Sequence of chain 1.A:
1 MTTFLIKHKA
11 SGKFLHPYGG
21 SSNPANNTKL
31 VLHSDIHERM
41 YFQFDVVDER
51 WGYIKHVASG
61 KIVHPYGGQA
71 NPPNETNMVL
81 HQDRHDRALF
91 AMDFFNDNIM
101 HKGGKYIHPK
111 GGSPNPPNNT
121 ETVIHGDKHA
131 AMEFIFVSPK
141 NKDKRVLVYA

Binding-site contacts:
Ligand atom O6 contacts residue VAL79 of chain 1.A at 3.9 Å.
Ligand atom C3 contacts residue ASN27 of chain 1.A at 3.9 Å.
Ligand atom C5 contacts residue ASN27 of chain 1.A at 4.2 Å.
Ligand atom C6 contacts residue HIS64 of chain 1.A at 3.9 Å.
Ligand atom O3 contacts residue ASN27 of chain 1.A at 3.0 Å (h-bond).
Ligand atom O6 contacts residue GLY67 of chain 1.A at 2.8 Å (h-bond).
Ligand atom C5 contacts residue GLY67 of chain 1.A at 4.0 Å.
Ligand atom O3 contacts residue ASP83 of chain 1.A at 2.7 Å (salt-bridge).
Ligand atom O4 contacts residue GLY68 of chain 1.A at 3.3 Å.
Ligand atom C4 contacts residue HIS85 of chain 1.A at 3.9 Å.
Ligand atom O4 contacts residue HIS64 of chain 1.A at 2.8 Å (h-bond).
Ligand atom C4 contacts residue HIS81 of chain 1.A at 4.0 Å.
Ligand atom O6 contacts residue ASN27 of chain 1.A at 2.7 Å (h-bond).
Ligand atom O5 contacts residue GLY68 of chain 1.A at 3.1 Å (h-bond).
Ligand atom O6 contacts residue TYR66 of chain 1.A at 3.4 Å.
Ligand atom C3 contacts residue ASP83 of chain 1.A at 3.6 Å.
Ligand atom C6 contacts residue PRO65 of chain 1.A at 3.7 Å (hydrophobic).
Ligand atom O5 contacts residue GLY67 of chain 1.A at 2.9 Å.
Ligand atom O2 contacts residue ASN27 of chain 1.A at 3.1 Å (h-bond).
Ligand atom C1 contacts residue GLY67 of chain 1.A at 3.2 Å.
Ligand atom O3 contacts residue HIS85 of chain 1.A at 2.8 Å (h-bond).
Ligand atom C6 contacts residue ASN27 of chain 1.A at 3.5 Å.
Ligand atom C3 contacts residue HIS85 of chain 1.A at 3.8 Å.
Ligand atom C2 contacts residue GLY68 of chain 1.A at 4.1 Å.
Ligand atom C2 contacts residue ASN27 of chain 1.A at 4.0 Å.
Ligand atom C6 contacts residue VAL79 of chain 1.A at 4.1 Å (hydrophobic).
Ligand atom C5 contacts residue GLY68 of chain 1.A at 4.1 Å.
Ligand atom C1 contacts residue GLY68 of chain 1.A at 3.8 Å.
Ligand atom C5 contacts residue HIS81 of chain 1.A at 3.8 Å.
Ligand atom C4 contacts residue GLY67 of chain 1.A at 4.0 Å.
Ligand atom C2 contacts residue GLY67 of chain 1.A at 3.7 Å.
Ligand atom O4 contacts residue HIS85 of chain 1.A at 3.1 Å (h-bond).
Ligand atom C6 contacts residue GLY67 of chain 1.A at 3.5 Å.
Ligand atom O2 contacts residue GLY67 of chain 1.A at 4.2 Å.
Ligand atom C4 contacts residue HIS64 of chain 1.A at 3.5 Å.
Ligand atom C6 contacts residue GLY68 of chain 1.A at 4.1 Å.
Ligand atom O3 contacts residue TYR66 of chain 1.A at 3.7 Å.
Ligand atom O6 contacts residue PRO65 of chain 1.A at 4.0 Å.
Ligand atom C6 contacts residue HIS81 of chain 1.A at 3.9 Å.
Ligand atom C3 contacts residue TYR66 of chain 1.A at 4.1 Å (hydrophobic).

This small molecule binds to this protein.
Small molecule (SMILES): OC[C@H]1O[C@H](O[C@@H]2[C@H](O)[C@@H](O)[C@H](O)O[C@@H]2CO)[C@H](O)[C@@H](O)[C@H]1O